A small-molecule ligand and the protein it binds are described below.
Small molecule (SMILES): NC[C@@H](N)Cn1cc(F)c(=O)[nH]c1=O

Sequence of chain 1.B:
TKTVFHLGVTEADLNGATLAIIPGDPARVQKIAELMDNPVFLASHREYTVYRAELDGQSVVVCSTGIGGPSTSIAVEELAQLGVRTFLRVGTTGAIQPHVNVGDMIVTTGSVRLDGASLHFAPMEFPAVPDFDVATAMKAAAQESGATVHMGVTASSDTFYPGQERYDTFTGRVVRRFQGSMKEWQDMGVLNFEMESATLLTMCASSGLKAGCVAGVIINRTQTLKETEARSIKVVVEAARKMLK

Sequence of chain 1.A:
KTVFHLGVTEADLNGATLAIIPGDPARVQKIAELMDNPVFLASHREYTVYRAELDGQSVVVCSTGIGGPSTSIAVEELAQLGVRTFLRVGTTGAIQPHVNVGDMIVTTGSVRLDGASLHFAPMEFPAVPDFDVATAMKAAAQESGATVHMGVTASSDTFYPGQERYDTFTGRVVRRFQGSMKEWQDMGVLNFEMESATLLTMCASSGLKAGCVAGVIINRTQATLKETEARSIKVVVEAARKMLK

Binding-site contacts:
Ligand atom C6 contacts residue THR94 of chain 1.B at 4.0 Å.
Ligand atom N1 contacts residue PHE194 of chain 1.B at 4.2 Å.
Ligand atom O2 contacts residue MET196 of chain 1.B at 3.3 Å.
Ligand atom N3 contacts residue PHE161 of chain 1.B at 3.9 Å.
Ligand atom C4 contacts residue PHE194 of chain 1.B at 4.0 Å (hydrophobic).
Ligand atom N3 contacts residue GLN165 of chain 1.B at 2.7 Å (h-bond).
Ligand atom O2 contacts residue PHE161 of chain 1.B at 4.1 Å.
Ligand atom C2 contacts residue PHE161 of chain 1.B at 4.0 Å (hydrophobic).
Ligand atom O4 contacts residue GLN165 of chain 1.B at 3.2 Å (h-bond).
Ligand atom N1 contacts residue PHE161 of chain 1.B at 4.2 Å.
Ligand atom C6 contacts residue THR93 of chain 1.B at 4.2 Å.
Ligand atom NAJ contacts residue PHE6 of chain 1.A at 4.2 Å.
Ligand atom N1 contacts residue THR93 of chain 1.B at 4.2 Å.
Ligand atom F5 contacts residue ILE219 of chain 1.B at 4.2 Å.
Ligand atom O4 contacts residue ARG167 of chain 1.B at 2.9 Å (salt-bridge).
Ligand atom C4 contacts residue ARG167 of chain 1.B at 3.9 Å.
Ligand atom C4 contacts residue GLY95 of chain 1.B at 3.9 Å.
Ligand atom C4 contacts residue GLN165 of chain 1.B at 3.4 Å.
Ligand atom CAM contacts residue PHE161 of chain 1.B at 4.1 Å (hydrophobic).
Ligand atom C5 contacts residue GLY95 of chain 1.B at 3.5 Å.
Ligand atom NAA contacts residue MET196 of chain 1.B at 4.0 Å.
Ligand atom F5 contacts residue GLY95 of chain 1.B at 3.4 Å.
Ligand atom C5 contacts residue THR94 of chain 1.B at 3.9 Å.
Ligand atom CAM contacts residue MET196 of chain 1.B at 4.2 Å (hydrophobic).
Ligand atom F5 contacts residue THR94 of chain 1.B at 3.7 Å.
Ligand atom F5 contacts residue ILE220 of chain 1.B at 3.2 Å.
Ligand atom NAJ contacts residue HIS7 of chain 1.A at 3.2 Å (h-bond).
Ligand atom O2 contacts residue PHE194 of chain 1.B at 4.0 Å.
Ligand atom C2 contacts residue GLN165 of chain 1.B at 3.4 Å.
Ligand atom C4 contacts residue PHE161 of chain 1.B at 4.1 Å (hydrophobic).
Ligand atom O4 contacts residue GLY95 of chain 1.B at 4.0 Å.
Ligand atom CAB contacts residue THR93 of chain 1.B at 3.8 Å.
Ligand atom CAL contacts residue PHE161 of chain 1.B at 3.4 Å (hydrophobic).
Ligand atom C2 contacts residue GLU195 of chain 1.B at 4.0 Å.
Ligand atom O2 contacts residue GLU195 of chain 1.B at 3.5 Å.
Ligand atom C6 contacts residue GLY95 of chain 1.B at 4.0 Å.
Ligand atom N3 contacts residue PHE194 of chain 1.B at 3.6 Å.
Ligand atom CAL contacts residue HIS7 of chain 1.A at 3.5 Å.
Ligand atom O2 contacts residue GLN165 of chain 1.B at 2.8 Å (h-bond).
Ligand atom C2 contacts residue PHE194 of chain 1.B at 3.8 Å (hydrophobic).